A small-molecule ligand and the protein it binds are described below.
Small molecule (SMILES): C[C@@H]1O[C@@H](CC(=O)O)[C@@H](O)[C@H](O)[C@@H]1O

Sequence of chain 1.G:
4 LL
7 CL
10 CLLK

Sequence of chain 1.C:
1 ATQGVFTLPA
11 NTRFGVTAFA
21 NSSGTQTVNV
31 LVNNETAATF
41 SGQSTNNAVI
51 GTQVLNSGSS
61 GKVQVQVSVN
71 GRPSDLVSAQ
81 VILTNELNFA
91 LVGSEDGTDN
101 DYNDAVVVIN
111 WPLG

Sequence of chain 1.F:
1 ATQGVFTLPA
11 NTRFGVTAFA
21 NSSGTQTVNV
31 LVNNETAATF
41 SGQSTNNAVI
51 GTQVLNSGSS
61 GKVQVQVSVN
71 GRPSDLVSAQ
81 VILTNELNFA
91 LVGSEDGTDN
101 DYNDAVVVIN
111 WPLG

Binding-site contacts:
Ligand atom C4 contacts residue CA1 of chain 1.Q at 3.3 Å.
Ligand atom C3 contacts residue ASP99 of chain 1.F at 3.1 Å.
Ligand atom O5 contacts residue SER22 of chain 1.F at 3.5 Å (h-bond).
Ligand atom C5 contacts residue SER22 of chain 1.F at 3.4 Å.
Ligand atom O4 contacts residue CA1 of chain 1.Q at 2.5 Å.
Ligand atom O2 contacts residue SER22 of chain 1.F at 3.5 Å.
Ligand atom O5 contacts residue LYS13 of chain 1.G at 3.8 Å.
Ligand atom C6 contacts residue LYS13 of chain 1.G at 2.3 Å.
Ligand atom C2 contacts residue CA1 of chain 1.R at 3.5 Å.
Ligand atom O2 contacts residue ASN21 of chain 1.F at 3.2 Å (h-bond).
Ligand atom O3 contacts residue ASP99 of chain 1.F at 2.5 Å (salt-bridge).
Ligand atom O3 contacts residue ASP101 of chain 1.F at 2.9 Å (salt-bridge).
Ligand atom C5 contacts residue LYS13 of chain 1.G at 3.3 Å.
Ligand atom C3 contacts residue CA1 of chain 1.R at 3.4 Å.
Ligand atom O7A contacts residue LYS13 of chain 1.G at 2.2 Å (salt-bridge).
Ligand atom C1M contacts residue SER23 of chain 1.F at 3.5 Å.
Ligand atom O3 contacts residue CA1 of chain 1.R at 2.5 Å.
Ligand atom C3 contacts residue ASP104 of chain 1.F at 3.8 Å.
Ligand atom C4 contacts residue ASP96 of chain 1.F at 3.4 Å.
Ligand atom C5 contacts residue ASP96 of chain 1.F at 3.8 Å.
Ligand atom C3 contacts residue CA1 of chain 1.Q at 3.4 Å.
Ligand atom O2 contacts residue GLY114 of chain 1.C at 2.4 Å (h-bond).
Ligand atom C2 contacts residue GLY114 of chain 1.C at 3.4 Å.
Ligand atom C1M contacts residue GLY114 of chain 1.C at 3.7 Å.
Ligand atom C4 contacts residue SER22 of chain 1.F at 3.6 Å.
Ligand atom C7 contacts residue LYS13 of chain 1.G at 1.2 Å.
Ligand atom O3 contacts residue ASP104 of chain 1.F at 3.1 Å (salt-bridge).
Ligand atom O2 contacts residue CA1 of chain 1.R at 2.6 Å.
Ligand atom O4 contacts residue ASP99 of chain 1.F at 3.6 Å.
Ligand atom C4 contacts residue CA1 of chain 1.R at 3.7 Å.
Ligand atom O5 contacts residue SER23 of chain 1.F at 2.9 Å (h-bond).
Ligand atom O4 contacts residue ASP96 of chain 1.F at 2.6 Å (salt-bridge).
Ligand atom C1M contacts residue DLY6 of chain 1.G at 3.6 Å.
Ligand atom C1 contacts residue SER23 of chain 1.F at 3.8 Å.
Ligand atom O4 contacts residue ASP104 of chain 1.F at 3.3 Å (salt-bridge).
Ligand atom O3 contacts residue CA1 of chain 1.Q at 2.5 Å.
Ligand atom C4 contacts residue ASP104 of chain 1.F at 3.3 Å.
Ligand atom O4 contacts residue GLU95 of chain 1.F at 3.5 Å (salt-bridge).
Ligand atom O7A contacts residue DLY9 of chain 1.G at 2.4 Å (h-bond).
Ligand atom C7 contacts residue DLY9 of chain 1.G at 3.4 Å.